Binding-site contacts:
Ligand atom CAX contacts residue ARG255 of chain 2.C at 3.6 Å.
Ligand atom OAJ contacts residue ARG402 of chain 2.C at 3.1 Å.
Ligand atom OAB contacts residue LYS190 of chain 2.C at 3.2 Å.
Ligand atom CBU contacts residue GLN76 of chain 2.C at 3.6 Å.
Ligand atom CAV contacts residue ARG255 of chain 2.C at 3.5 Å.
Ligand atom CCH contacts residue TRP52 of chain 2.C at 3.5 Å (hydrophobic).
Ligand atom OAO contacts residue LYS184 of chain 2.C at 3.5 Å.
Ligand atom OAL contacts residue ARG255 of chain 2.C at 3.4 Å (salt-bridge).
Ligand atom CAY contacts residue ARG192 of chain 2.C at 3.6 Å.
Ligand atom CBS contacts residue GLN76 of chain 2.C at 3.5 Å.
Ligand atom OAU contacts residue LYS181 of chain 2.C at 3.1 Å.
Ligand atom OAS contacts residue ARG402 of chain 2.C at 3.0 Å.
Ligand atom CBF contacts residue GLN76 of chain 2.C at 3.6 Å.
Ligand atom CAV contacts residue GLN76 of chain 2.C at 3.4 Å.
Ligand atom CAX contacts residue GLN76 of chain 2.C at 3.4 Å.
Ligand atom CBB contacts residue ASP75 of chain 2.C at 3.5 Å.
Ligand atom NBL contacts residue SO41 of chain 2.J at 3.4 Å (h-bond).
Ligand atom OAA contacts residue GLN76 of chain 2.C at 3.0 Å (h-bond).
Ligand atom OAO contacts residue LYS181 of chain 2.C at 3.2 Å (salt-bridge).
Ligand atom CAZ contacts residue GLN76 of chain 2.C at 3.5 Å.
Ligand atom CBK contacts residue TRP52 of chain 2.C at 3.3 Å (hydrophobic).
Ligand atom OAR contacts residue LYS188 of chain 2.C at 2.7 Å (salt-bridge).
Ligand atom OAA contacts residue LYS190 of chain 2.C at 3.6 Å.
Ligand atom CCF contacts residue TRP52 of chain 2.C at 3.3 Å (hydrophobic).
Ligand atom CBX contacts residue TRP52 of chain 2.C at 3.3 Å (hydrophobic).
Ligand atom OAC contacts residue ARG192 of chain 2.C at 3.5 Å (salt-bridge).
Ligand atom OAM contacts residue ARG255 of chain 2.C at 3.4 Å (salt-bridge).
Ligand atom CBT contacts residue ARG192 of chain 2.C at 3.5 Å.
Ligand atom OAO contacts residue VAL180 of chain 2.C at 3.5 Å.
Ligand atom CBT contacts residue LYS184 of chain 2.C at 3.6 Å.
Ligand atom CBD contacts residue ASP75 of chain 2.C at 3.6 Å.
Ligand atom CBF contacts residue LYS190 of chain 2.C at 3.6 Å.
Ligand atom CBA contacts residue VAL180 of chain 2.C at 3.5 Å (hydrophobic).
Ligand atom CBI contacts residue TRP52 of chain 2.C at 3.5 Å (hydrophobic).
Ligand atom CBC contacts residue GLU178 of chain 2.C at 3.5 Å.
Ligand atom CCD contacts residue TRP52 of chain 2.C at 3.5 Å (hydrophobic).
Ligand atom OAI contacts residue LYS78 of chain 2.C at 2.8 Å (salt-bridge).
Ligand atom OAN contacts residue LYS184 of chain 2.C at 3.2 Å.
Ligand atom OAT contacts residue PRO79 of chain 2.C at 3.2 Å.
Ligand atom CBD contacts residue LYS188 of chain 2.C at 3.5 Å.

This small molecule binds to this protein.
Small molecule (SMILES): O=C(Nc1cccc(C(=O)Nc2ccc(S(=O)(=O)O)c3cc(S(=O)(=O)O)cc(S(=O)(=O)O)c23)c1)Nc1cccc(C(=O)Nc2ccc(S(=O)(=O)O)c3cc(S(=O)(=O)O)cc(S(=O)(=O)O)c23)c1

Sequence of chain 2.C:
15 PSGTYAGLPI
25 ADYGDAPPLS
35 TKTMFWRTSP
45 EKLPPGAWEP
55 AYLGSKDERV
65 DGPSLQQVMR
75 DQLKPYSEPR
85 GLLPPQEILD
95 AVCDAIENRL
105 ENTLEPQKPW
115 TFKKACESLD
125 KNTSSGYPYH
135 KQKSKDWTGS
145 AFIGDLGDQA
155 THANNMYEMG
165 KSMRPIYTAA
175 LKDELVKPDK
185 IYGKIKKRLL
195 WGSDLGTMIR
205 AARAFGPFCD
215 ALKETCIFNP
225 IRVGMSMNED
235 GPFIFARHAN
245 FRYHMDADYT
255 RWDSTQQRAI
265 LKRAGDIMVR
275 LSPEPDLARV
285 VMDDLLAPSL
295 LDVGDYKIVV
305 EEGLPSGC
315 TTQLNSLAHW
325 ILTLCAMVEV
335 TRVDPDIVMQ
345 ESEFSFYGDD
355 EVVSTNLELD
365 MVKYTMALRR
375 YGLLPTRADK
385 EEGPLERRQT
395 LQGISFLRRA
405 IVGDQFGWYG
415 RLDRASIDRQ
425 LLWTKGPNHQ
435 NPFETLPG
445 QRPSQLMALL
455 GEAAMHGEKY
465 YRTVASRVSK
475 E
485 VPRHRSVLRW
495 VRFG